The protein below binds the small molecule below.
Small molecule (SMILES): CC(=O)N[C@H]1[C@H](O[C@H]2[C@H](O)[C@@H](NC(C)=O)CO[C@@H]2CO)O[C@H](CO)[C@@H](O)[C@@H]1O

Binding-site contacts:
Ligand atom C1 contacts residue ASN75 of chain 1.E at 1.4 Å.
Ligand atom N2 contacts residue ASN75 of chain 1.E at 2.9 Å (h-bond).
Ligand atom C8 contacts residue ASN75 of chain 1.E at 4.4 Å.
Ligand atom C7 contacts residue ASP74 of chain 1.E at 4.4 Å.
Ligand atom O7 contacts residue ASN75 of chain 1.E at 2.9 Å (h-bond).
Ligand atom C4 contacts residue ASN75 of chain 1.E at 4.2 Å.
Ligand atom C3 contacts residue ASN75 of chain 1.E at 3.8 Å.
Ligand atom C8 contacts residue ASP74 of chain 1.E at 3.4 Å.
Ligand atom O5 contacts residue ASN75 of chain 1.E at 2.4 Å (h-bond).
Ligand atom C2 contacts residue ASN75 of chain 1.E at 2.5 Å.
Ligand atom C7 contacts residue ASN75 of chain 1.E at 3.1 Å.
Ligand atom C5 contacts residue ASN75 of chain 1.E at 3.7 Å.

Sequence of chain 1.E:
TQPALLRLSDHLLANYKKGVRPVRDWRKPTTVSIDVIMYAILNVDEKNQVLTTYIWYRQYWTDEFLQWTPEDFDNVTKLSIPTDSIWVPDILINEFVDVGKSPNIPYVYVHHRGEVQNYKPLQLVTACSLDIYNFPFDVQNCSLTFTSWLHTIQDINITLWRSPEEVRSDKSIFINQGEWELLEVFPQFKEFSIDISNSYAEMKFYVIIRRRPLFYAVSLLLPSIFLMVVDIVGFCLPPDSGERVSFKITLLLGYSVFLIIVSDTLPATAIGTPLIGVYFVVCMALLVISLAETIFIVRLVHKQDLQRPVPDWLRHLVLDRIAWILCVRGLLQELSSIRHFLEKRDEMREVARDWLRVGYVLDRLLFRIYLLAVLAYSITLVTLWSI